Sequence of chain 1.A:
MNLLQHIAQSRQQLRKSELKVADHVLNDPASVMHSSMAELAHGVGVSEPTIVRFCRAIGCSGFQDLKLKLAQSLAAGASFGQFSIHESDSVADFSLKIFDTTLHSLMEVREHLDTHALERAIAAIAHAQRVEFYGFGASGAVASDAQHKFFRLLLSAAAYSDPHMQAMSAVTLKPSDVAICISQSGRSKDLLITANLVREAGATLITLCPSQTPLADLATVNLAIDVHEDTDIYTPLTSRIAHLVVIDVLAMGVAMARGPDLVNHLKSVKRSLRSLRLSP

Sequence of chain 4.A:
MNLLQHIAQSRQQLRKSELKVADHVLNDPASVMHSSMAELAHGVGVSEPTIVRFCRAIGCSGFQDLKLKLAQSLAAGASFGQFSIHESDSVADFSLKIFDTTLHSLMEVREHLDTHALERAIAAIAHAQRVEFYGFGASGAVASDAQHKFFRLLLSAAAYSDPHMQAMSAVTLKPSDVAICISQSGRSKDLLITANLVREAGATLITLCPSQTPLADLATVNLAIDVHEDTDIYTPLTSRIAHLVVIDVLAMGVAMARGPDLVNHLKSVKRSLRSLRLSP

Sequence of chain 2.A:
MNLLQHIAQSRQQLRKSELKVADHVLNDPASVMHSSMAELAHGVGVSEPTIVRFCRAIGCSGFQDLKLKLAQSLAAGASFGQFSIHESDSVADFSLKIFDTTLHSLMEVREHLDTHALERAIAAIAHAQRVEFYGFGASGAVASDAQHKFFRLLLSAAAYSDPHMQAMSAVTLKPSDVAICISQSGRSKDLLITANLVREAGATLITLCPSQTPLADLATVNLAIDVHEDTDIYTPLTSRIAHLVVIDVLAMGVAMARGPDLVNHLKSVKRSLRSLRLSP

The protein below binds the small molecule below.
Small molecule (SMILES): O=C(O)C(=O)C[C@@H](O)[C@H](O)COP(=O)(O)O

Binding-site contacts:
Ligand atom OXT contacts residue ARG277 of chain 2.A at 3.2 Å (salt-bridge).
Ligand atom OAG contacts residue SER183 of chain 1.A at 2.7 Å (h-bond).
Ligand atom CAN contacts residue ARG277 of chain 2.A at 3.7 Å.
Ligand atom CAL contacts residue LYS270 of chain 2.A at 3.3 Å.
Ligand atom OAA contacts residue ARG152 of chain 2.A at 2.7 Å (salt-bridge).
Ligand atom CAN contacts residue PHE136 of chain 1.A at 3.8 Å (hydrophobic).
Ligand atom OAC contacts residue SER183 of chain 1.A at 3.3 Å (h-bond).
Ligand atom CAM contacts residue PRO236 of chain 1.A at 3.8 Å (hydrophobic).
Ligand atom OAH contacts residue GLN184 of chain 1.A at 3.0 Å (h-bond).
Ligand atom CAI contacts residue HIS164 of chain 4.A at 3.8 Å.
Ligand atom OXT contacts residue LYS270 of chain 2.A at 2.8 Å (salt-bridge).
Ligand atom CAL contacts residue PRO236 of chain 1.A at 3.5 Å (hydrophobic).
Ligand atom OAF contacts residue LYS270 of chain 2.A at 2.5 Å (salt-bridge).
Ligand atom OXT contacts residue THR231 of chain 1.A at 3.7 Å.
Ligand atom PAP contacts residue SER183 of chain 1.A at 3.4 Å.
Ligand atom OAG contacts residue SER188 of chain 1.A at 2.5 Å (h-bond).
Ligand atom OAA contacts residue MET168 of chain 4.A at 3.4 Å (h-bond).
Ligand atom CAL contacts residue MET168 of chain 4.A at 3.5 Å (hydrophobic).
Ligand atom OXT contacts residue PRO236 of chain 1.A at 3.6 Å.
Ligand atom CAM contacts residue LYS270 of chain 2.A at 3.5 Å.
Ligand atom OAK contacts residue ARG277 of chain 2.A at 3.5 Å (salt-bridge).
Ligand atom PAP contacts residue SER188 of chain 1.A at 3.5 Å.
Ligand atom OAA contacts residue HIS148 of chain 2.A at 2.7 Å (h-bond).
Ligand atom CAO contacts residue ARG277 of chain 2.A at 2.9 Å.
Ligand atom OAF contacts residue PRO236 of chain 1.A at 3.6 Å.
Ligand atom OAF contacts residue ARG152 of chain 2.A at 2.8 Å (salt-bridge).
Ligand atom CAI contacts residue PHE136 of chain 1.A at 3.1 Å (hydrophobic).
Ligand atom OAC contacts residue SER185 of chain 1.A at 2.7 Å (h-bond).
Ligand atom OAE contacts residue HIS164 of chain 4.A at 2.7 Å.
Ligand atom OAH contacts residue SER183 of chain 1.A at 3.4 Å.
Ligand atom CAM contacts residue LEU273 of chain 2.A at 3.8 Å (hydrophobic).
Ligand atom OAD contacts residue ALA138 of chain 1.A at 2.9 Å (h-bond).
Ligand atom PAP contacts residue GLN184 of chain 1.A at 3.7 Å.
Ligand atom OAK contacts residue SER188 of chain 1.A at 3.4 Å (h-bond).
Ligand atom CAL contacts residue ARG152 of chain 2.A at 3.5 Å.
Ligand atom OAE contacts residue ARG277 of chain 2.A at 3.1 Å (salt-bridge).
Ligand atom OAD contacts residue PHE136 of chain 1.A at 3.6 Å.
Ligand atom OAD contacts residue GLY137 of chain 1.A at 3.6 Å.
Ligand atom OAC contacts residue GLN184 of chain 1.A at 3.3 Å (h-bond).
Ligand atom OAH contacts residue SER139 of chain 1.A at 2.7 Å (h-bond).